A protein and the small-molecule ligand that binds it are described below.
Small molecule (SMILES): CC(=O)N[C@@H]1[C@@H](O)[C@H](O)[C@@H](CO)O[C@H]1O

Binding-site contacts:
Ligand atom C1 contacts residue ASN77 of chain 1.P at 1.4 Å.
Ligand atom O7 contacts residue ASN77 of chain 1.P at 3.2 Å (h-bond).
Ligand atom N2 contacts residue THR79 of chain 1.P at 4.1 Å.
Ligand atom C7 contacts residue ASN77 of chain 1.P at 3.2 Å.
Ligand atom C5 contacts residue ASN77 of chain 1.P at 3.6 Å.
Ligand atom C8 contacts residue ASN77 of chain 1.P at 4.3 Å.
Ligand atom O5 contacts residue PHE75 of chain 1.P at 4.3 Å.
Ligand atom N2 contacts residue ASN77 of chain 1.P at 2.9 Å (h-bond).
Ligand atom C2 contacts residue ASN77 of chain 1.P at 2.5 Å.
Ligand atom C8 contacts residue THR79 of chain 1.P at 4.1 Å.
Ligand atom C4 contacts residue ASN77 of chain 1.P at 4.2 Å.
Ligand atom C5 contacts residue PHE75 of chain 1.P at 4.3 Å (hydrophobic).
Ligand atom C3 contacts residue ASN77 of chain 1.P at 3.8 Å.
Ligand atom O5 contacts residue ASN77 of chain 1.P at 2.4 Å (h-bond).
Ligand atom C1 contacts residue PHE75 of chain 1.P at 4.2 Å (hydrophobic).
Ligand atom C7 contacts residue THR79 of chain 1.P at 4.2 Å.
Ligand atom C1 contacts residue THR79 of chain 1.P at 4.2 Å.

Sequence of chain 1.P:
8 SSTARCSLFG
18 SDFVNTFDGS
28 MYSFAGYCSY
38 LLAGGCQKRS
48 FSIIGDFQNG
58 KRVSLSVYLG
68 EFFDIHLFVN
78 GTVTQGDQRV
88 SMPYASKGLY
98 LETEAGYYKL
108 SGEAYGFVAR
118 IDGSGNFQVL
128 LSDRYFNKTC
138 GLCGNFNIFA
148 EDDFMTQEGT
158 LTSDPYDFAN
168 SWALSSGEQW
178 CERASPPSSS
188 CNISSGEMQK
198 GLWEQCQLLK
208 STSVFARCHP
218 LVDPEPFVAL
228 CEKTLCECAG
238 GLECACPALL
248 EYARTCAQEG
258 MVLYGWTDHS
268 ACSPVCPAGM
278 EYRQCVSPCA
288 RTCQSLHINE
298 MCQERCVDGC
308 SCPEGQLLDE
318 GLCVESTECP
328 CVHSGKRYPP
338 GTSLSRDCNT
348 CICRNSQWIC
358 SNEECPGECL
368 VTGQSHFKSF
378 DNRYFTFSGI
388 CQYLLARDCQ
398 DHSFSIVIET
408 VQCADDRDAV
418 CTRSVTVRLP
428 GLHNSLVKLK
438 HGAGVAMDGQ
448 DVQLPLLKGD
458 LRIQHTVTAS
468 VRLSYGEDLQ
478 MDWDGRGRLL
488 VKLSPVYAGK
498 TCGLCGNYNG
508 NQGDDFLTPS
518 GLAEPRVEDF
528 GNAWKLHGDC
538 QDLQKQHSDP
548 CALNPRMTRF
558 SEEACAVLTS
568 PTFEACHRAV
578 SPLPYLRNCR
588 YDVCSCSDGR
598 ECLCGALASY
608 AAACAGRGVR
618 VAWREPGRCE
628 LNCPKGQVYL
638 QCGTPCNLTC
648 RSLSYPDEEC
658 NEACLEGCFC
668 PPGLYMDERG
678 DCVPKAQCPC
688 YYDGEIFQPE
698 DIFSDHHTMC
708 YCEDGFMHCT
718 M